Sequence of chain 2.A:
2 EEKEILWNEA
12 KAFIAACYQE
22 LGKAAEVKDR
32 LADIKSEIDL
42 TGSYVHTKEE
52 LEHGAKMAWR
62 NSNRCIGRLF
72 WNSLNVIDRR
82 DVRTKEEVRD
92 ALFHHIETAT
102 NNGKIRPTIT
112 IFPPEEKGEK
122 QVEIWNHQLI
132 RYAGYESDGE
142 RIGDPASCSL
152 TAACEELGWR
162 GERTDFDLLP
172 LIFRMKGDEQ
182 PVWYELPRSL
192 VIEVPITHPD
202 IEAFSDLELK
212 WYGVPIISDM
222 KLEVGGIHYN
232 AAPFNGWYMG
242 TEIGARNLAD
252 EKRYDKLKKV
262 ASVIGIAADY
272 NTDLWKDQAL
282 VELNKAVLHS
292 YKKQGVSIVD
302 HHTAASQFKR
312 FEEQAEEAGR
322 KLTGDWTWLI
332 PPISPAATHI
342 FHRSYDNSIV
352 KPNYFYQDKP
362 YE

This small molecule binds to this protein.
Small molecule (SMILES): Cc1cc(N)nc(CCc2cc(C#N)cc(NCCc3ccccn3)c2)c1

Sequence of chain 1.A:
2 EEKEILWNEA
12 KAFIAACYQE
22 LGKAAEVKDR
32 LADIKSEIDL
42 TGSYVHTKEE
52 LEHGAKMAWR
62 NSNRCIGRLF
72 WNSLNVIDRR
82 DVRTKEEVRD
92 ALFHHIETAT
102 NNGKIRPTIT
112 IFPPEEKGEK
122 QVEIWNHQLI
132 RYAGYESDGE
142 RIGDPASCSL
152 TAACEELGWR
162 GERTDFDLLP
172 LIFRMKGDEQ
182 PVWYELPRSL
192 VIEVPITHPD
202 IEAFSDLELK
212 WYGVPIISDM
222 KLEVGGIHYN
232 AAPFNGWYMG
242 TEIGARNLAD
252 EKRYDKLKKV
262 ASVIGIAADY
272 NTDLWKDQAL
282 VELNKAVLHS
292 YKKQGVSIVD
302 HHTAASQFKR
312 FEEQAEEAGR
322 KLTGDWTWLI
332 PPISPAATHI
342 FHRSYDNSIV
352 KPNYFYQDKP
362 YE

Binding-site contacts:
Ligand atom N01 contacts residue GLU243 of chain 1.A at 2.6 Å (salt-bridge).
Ligand atom C02 contacts residue GLU243 of chain 1.A at 3.5 Å.
Ligand atom C02 contacts residue HEM1 of chain 1.B at 3.6 Å.
Ligand atom C26 contacts residue HEM1 of chain 1.B at 3.2 Å.
Ligand atom N27 contacts residue HIS128 of chain 1.A at 3.7 Å.
Ligand atom N01 contacts residue HEM1 of chain 1.B at 3.6 Å.
Ligand atom C10 contacts residue ILE218 of chain 1.A at 3.7 Å (hydrophobic).
Ligand atom C22 contacts residue THR328 of chain 1.A at 3.3 Å.
Ligand atom C19 contacts residue HEM1 of chain 1.B at 3.2 Å.
Ligand atom C09 contacts residue GLU243 of chain 1.A at 3.2 Å.
Ligand atom N17 contacts residue TRP329 of chain 1.A at 3.7 Å.
Ligand atom C08 contacts residue PHE235 of chain 1.A at 3.6 Å (hydrophobic).
Ligand atom N07 contacts residue GLU243 of chain 1.A at 2.6 Å (salt-bridge).
Ligand atom C13 contacts residue TRP329 of chain 1.A at 3.4 Å (hydrophobic).
Ligand atom N27 contacts residue HEM1 of chain 1.B at 3.5 Å (h-bond).
Ligand atom C20 contacts residue ARG247 of chain 1.A at 3.7 Å.
Ligand atom C15 contacts residue HEM1 of chain 1.B at 3.4 Å.
Ligand atom N07 contacts residue TYR239 of chain 1.A at 3.6 Å.
Ligand atom N17 contacts residue POL1 of chain 1.E at 3.6 Å.
Ligand atom C08 contacts residue HEM1 of chain 1.B at 3.6 Å.
Ligand atom N21 contacts residue HEM1 of chain 1.B at 3.3 Å (h-bond).
Ligand atom N27 contacts residue TYR357 of chain 1.A at 3.7 Å.
Ligand atom C09 contacts residue HEM1 of chain 1.B at 3.5 Å.
Ligand atom C23 contacts residue POL1 of chain 1.I at 3.5 Å.
Ligand atom N07 contacts residue TRP238 of chain 1.A at 2.8 Å (h-bond).
Ligand atom N07 contacts residue HEM1 of chain 1.B at 3.5 Å.
Ligand atom C06 contacts residue HEM1 of chain 1.B at 3.6 Å.
Ligand atom C18 contacts residue ARG247 of chain 1.A at 3.6 Å.
Ligand atom C03 contacts residue HEM1 of chain 1.B at 3.5 Å.
Ligand atom N17 contacts residue HEM1 of chain 1.B at 3.3 Å (h-bond).
Ligand atom C22 contacts residue PHE342 of chain 2.A at 3.5 Å (hydrophobic).
Ligand atom C06 contacts residue GLU243 of chain 1.A at 3.4 Å.
Ligand atom C19 contacts residue TRP329 of chain 1.A at 3.7 Å (hydrophobic).
Ligand atom C14 contacts residue TRP329 of chain 1.A at 3.3 Å (hydrophobic).
Ligand atom C12 contacts residue POL1 of chain 1.E at 3.3 Å.
Ligand atom C08 contacts residue GLY237 of chain 1.A at 3.7 Å.
Ligand atom C16 contacts residue HEM1 of chain 1.B at 3.6 Å.
Ligand atom C23 contacts residue PHE342 of chain 2.A at 3.4 Å (hydrophobic).
Ligand atom C24 contacts residue PHE342 of chain 2.A at 3.6 Å (hydrophobic).
Ligand atom C25 contacts residue ARG247 of chain 1.A at 3.6 Å.